A small-molecule ligand and the protein it binds are described below.
Small molecule (SMILES): CSCC[C@H](NC(=O)[C@@H]1CCCN1C(=O)[C@H](CC(C)C)NC(=O)[C@H](CC(C)C)NC(=O)[C@H](CCCCN)NC(=O)[C@H](C)NC(=O)[C@H](CCCCN)NC(=O)[C@@H](N)CCCN=C(N)N)C(=O)N[C@@H](CCC(=O)O)C(=O)N[C@@H](CCC(=O)O)C(=O)N[C@@H](C)C(=O)N[C@@H](CC(C)C)C(=O)N[C@@H](CC(C)C)C(=O)N1CCC[C@H]1C=O

Binding-site contacts:
Ligand atom CA contacts residue TYR162 of chain 8.B at 3.5 Å (hydrophobic).
Ligand atom O contacts residue PHE126 of chain 8.B at 2.8 Å.
Ligand atom CA contacts residue GLN203 of chain 8.B at 3.5 Å.
Ligand atom CG contacts residue PHE126 of chain 8.B at 3.7 Å (hydrophobic).
Ligand atom CA contacts residue ILE130 of chain 8.B at 3.3 Å (hydrophobic).
Ligand atom C contacts residue GLN203 of chain 8.B at 2.2 Å.
Ligand atom CA contacts residue PHE126 of chain 8.B at 3.2 Å (hydrophobic).
Ligand atom CD2 contacts residue LEU161 of chain 8.B at 3.4 Å (hydrophobic).
Ligand atom O contacts residue ILE130 of chain 8.B at 3.5 Å.
Ligand atom O contacts residue SER163 of chain 8.B at 3.6 Å (h-bond).
Ligand atom CD contacts residue GLN203 of chain 8.B at 2.8 Å.
Ligand atom SD contacts residue ARG165 of chain 8.B at 2.3 Å (salt-bridge).
Ligand atom C contacts residue VAL127 of chain 8.B at 3.5 Å (hydrophobic).
Ligand atom O contacts residue TYR162 of chain 8.B at 3.4 Å.
Ligand atom N contacts residue VAL125 of chain 8.B at 3.5 Å (h-bond).
Ligand atom N contacts residue LEU161 of chain 8.B at 3.3 Å (h-bond).
Ligand atom CD1 contacts residue GLN203 of chain 8.B at 3.4 Å.
Ligand atom O contacts residue GLN203 of chain 8.B at 1.3 Å (h-bond).
Ligand atom O contacts residue LEU161 of chain 8.B at 3.3 Å (h-bond).
Ligand atom CE contacts residue ARG165 of chain 8.B at 2.8 Å.
Ligand atom CB contacts residue VAL125 of chain 8.B at 2.6 Å (hydrophobic).
Ligand atom CB contacts residue TYR162 of chain 8.B at 2.6 Å (hydrophobic).
Ligand atom CA contacts residue VAL125 of chain 8.B at 3.1 Å (hydrophobic).
Ligand atom CD1 contacts residue TYR162 of chain 8.B at 2.8 Å (hydrophobic).
Ligand atom N contacts residue GLN203 of chain 8.B at 3.7 Å.
Ligand atom CD2 contacts residue PHE126 of chain 8.B at 3.3 Å (hydrophobic).
Ligand atom C contacts residue VAL127 of chain 8.B at 3.0 Å (hydrophobic).
Ligand atom CA contacts residue VAL127 of chain 8.B at 3.6 Å (hydrophobic).
Ligand atom N contacts residue GLN203 of chain 8.B at 2.9 Å (h-bond).
Ligand atom C contacts residue ILE130 of chain 8.B at 3.7 Å (hydrophobic).
Ligand atom CB contacts residue ILE130 of chain 8.B at 3.4 Å (hydrophobic).
Ligand atom CA contacts residue LEU161 of chain 8.B at 3.2 Å (hydrophobic).
Ligand atom O contacts residue VAL127 of chain 8.B at 2.2 Å.
Ligand atom CB contacts residue GLY105 of chain 8.B at 3.2 Å.
Ligand atom O contacts residue LEU103 of chain 8.B at 3.6 Å.
Ligand atom CB contacts residue ILE104 of chain 8.B at 3.5 Å (hydrophobic).
Ligand atom O contacts residue VAL127 of chain 8.B at 1.8 Å (h-bond).
Ligand atom C contacts residue TYR162 of chain 8.B at 3.5 Å (hydrophobic).
Ligand atom N contacts residue GLY105 of chain 8.B at 3.1 Å (h-bond).
Ligand atom CG contacts residue TYR162 of chain 8.B at 3.1 Å (hydrophobic).

Sequence of chain 8.B:
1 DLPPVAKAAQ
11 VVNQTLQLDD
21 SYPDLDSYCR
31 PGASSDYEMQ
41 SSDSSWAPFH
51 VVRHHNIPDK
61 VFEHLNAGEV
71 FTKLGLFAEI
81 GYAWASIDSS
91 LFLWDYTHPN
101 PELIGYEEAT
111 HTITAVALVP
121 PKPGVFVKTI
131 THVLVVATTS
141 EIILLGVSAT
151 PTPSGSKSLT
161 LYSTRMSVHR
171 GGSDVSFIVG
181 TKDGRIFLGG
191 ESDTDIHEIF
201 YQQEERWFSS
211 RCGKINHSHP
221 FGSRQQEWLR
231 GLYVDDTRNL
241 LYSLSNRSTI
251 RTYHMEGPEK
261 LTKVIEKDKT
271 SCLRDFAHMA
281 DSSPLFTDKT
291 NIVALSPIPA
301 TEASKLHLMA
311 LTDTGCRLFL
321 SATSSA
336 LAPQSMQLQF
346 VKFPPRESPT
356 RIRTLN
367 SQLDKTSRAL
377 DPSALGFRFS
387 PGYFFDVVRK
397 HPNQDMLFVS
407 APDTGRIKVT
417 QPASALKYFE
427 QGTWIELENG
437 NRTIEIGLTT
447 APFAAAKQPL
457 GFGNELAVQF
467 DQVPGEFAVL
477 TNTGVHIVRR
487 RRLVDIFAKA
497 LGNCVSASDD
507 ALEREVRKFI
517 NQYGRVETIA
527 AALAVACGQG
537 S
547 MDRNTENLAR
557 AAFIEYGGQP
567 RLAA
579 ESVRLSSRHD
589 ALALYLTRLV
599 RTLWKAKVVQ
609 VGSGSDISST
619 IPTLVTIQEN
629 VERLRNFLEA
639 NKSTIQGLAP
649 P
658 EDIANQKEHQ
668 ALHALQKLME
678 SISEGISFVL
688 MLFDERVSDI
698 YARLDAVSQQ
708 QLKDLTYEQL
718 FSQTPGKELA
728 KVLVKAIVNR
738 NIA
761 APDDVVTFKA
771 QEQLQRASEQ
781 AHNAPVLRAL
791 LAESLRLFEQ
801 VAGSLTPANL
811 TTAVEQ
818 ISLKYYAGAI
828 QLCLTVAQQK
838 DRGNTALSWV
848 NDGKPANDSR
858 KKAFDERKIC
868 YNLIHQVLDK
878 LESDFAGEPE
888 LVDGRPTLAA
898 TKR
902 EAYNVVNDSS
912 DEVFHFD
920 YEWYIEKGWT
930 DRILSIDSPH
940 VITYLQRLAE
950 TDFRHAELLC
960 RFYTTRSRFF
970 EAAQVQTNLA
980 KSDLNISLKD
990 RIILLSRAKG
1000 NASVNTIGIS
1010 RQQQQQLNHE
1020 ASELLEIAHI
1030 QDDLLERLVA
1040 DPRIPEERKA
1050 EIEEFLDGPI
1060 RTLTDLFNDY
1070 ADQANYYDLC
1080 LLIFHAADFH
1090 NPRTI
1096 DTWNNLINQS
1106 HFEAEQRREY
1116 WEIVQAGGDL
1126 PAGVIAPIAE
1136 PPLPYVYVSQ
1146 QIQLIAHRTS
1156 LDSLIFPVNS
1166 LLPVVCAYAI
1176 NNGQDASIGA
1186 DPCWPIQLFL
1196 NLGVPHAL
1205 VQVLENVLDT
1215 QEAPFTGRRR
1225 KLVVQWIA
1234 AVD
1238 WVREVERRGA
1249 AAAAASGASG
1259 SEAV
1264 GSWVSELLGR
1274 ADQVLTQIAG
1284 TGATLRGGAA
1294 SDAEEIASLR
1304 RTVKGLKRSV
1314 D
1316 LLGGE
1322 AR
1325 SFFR